Sequence of chain 1.A:
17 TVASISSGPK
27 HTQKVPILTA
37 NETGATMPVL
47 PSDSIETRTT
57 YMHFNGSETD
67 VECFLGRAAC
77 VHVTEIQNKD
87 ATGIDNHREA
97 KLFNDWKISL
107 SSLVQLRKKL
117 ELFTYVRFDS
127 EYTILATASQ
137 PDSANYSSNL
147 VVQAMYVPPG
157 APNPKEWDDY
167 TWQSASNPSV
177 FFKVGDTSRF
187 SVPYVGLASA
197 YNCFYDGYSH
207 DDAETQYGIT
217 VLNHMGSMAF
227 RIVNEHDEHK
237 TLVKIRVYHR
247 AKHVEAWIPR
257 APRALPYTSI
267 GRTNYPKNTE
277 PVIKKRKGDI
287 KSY

Binding-site contacts:
Ligand atom O1B contacts residue TYR128 of chain 1.A at 3.9 Å.
Ligand atom C4 contacts residue PHE186 of chain 1.A at 3.6 Å (hydrophobic).
Ligand atom C5C contacts residue ILE104 of chain 1.A at 3.5 Å (hydrophobic).
Ligand atom C31 contacts residue ALA150 of chain 1.A at 3.5 Å (hydrophobic).
Ligand atom C31 contacts residue SER175 of chain 1.A at 3.6 Å.
Ligand atom O1 contacts residue PHE186 of chain 1.A at 3.5 Å.
Ligand atom C5 contacts residue TYR152 of chain 1.A at 3.8 Å (hydrophobic).
Ligand atom C4C contacts residue TYR152 of chain 1.A at 3.8 Å (hydrophobic).
Ligand atom C5B contacts residue LEU106 of chain 1.A at 3.7 Å (hydrophobic).
Ligand atom C4 contacts residue TYR152 of chain 1.A at 3.9 Å (hydrophobic).
Ligand atom C3C contacts residue TYR128 of chain 1.A at 3.9 Å (hydrophobic).
Ligand atom O1 contacts residue VAL188 of chain 1.A at 3.8 Å.
Ligand atom N2 contacts residue PHE186 of chain 1.A at 3.7 Å.
Ligand atom C3 contacts residue PRO174 of chain 1.A at 3.8 Å (hydrophobic).
Ligand atom C4C contacts residue ILE104 of chain 1.A at 3.7 Å (hydrophobic).
Ligand atom C2C contacts residue VAL188 of chain 1.A at 3.2 Å (hydrophobic).
Ligand atom C7C contacts residue TYR197 of chain 1.A at 3.8 Å (hydrophobic).
Ligand atom C6C contacts residue VAL191 of chain 1.A at 3.2 Å (hydrophobic).
Ligand atom C6C contacts residue MET221 of chain 1.A at 3.7 Å (hydrophobic).
Ligand atom C2B contacts residue MET221 of chain 1.A at 3.6 Å (hydrophobic).
Ligand atom O1B contacts residue ILE104 of chain 1.A at 3.8 Å.
Ligand atom C31 contacts residue PRO174 of chain 1.A at 3.4 Å (hydrophobic).
Ligand atom C31 contacts residue VAL176 of chain 1.A at 3.3 Å (hydrophobic).
Ligand atom C5C contacts residue TYR128 of chain 1.A at 3.5 Å (hydrophobic).
Ligand atom C5B contacts residue TYR197 of chain 1.A at 3.7 Å (hydrophobic).
Ligand atom O1 contacts residue ALA24 of chain 1.C at 3.6 Å.
Ligand atom C6B contacts residue TYR197 of chain 1.A at 3.6 Å (hydrophobic).
Ligand atom C5 contacts residue PHE186 of chain 1.A at 3.5 Å (hydrophobic).
Ligand atom C3C contacts residue VAL188 of chain 1.A at 3.3 Å (hydrophobic).
Ligand atom CM1 contacts residue SER107 of chain 1.A at 3.6 Å.
Ligand atom O1B contacts residue MET221 of chain 1.A at 3.4 Å.
Ligand atom O1 contacts residue TYR152 of chain 1.A at 3.9 Å.
Ligand atom N2 contacts residue ALA24 of chain 1.C at 3.4 Å.
Ligand atom C1C contacts residue TYR152 of chain 1.A at 4.0 Å (hydrophobic).
Ligand atom C7C contacts residue TYR128 of chain 1.A at 3.6 Å (hydrophobic).
Ligand atom C3 contacts residue PHE186 of chain 1.A at 3.8 Å (hydrophobic).
Ligand atom C4 contacts residue MET224 of chain 1.A at 3.8 Å (hydrophobic).
Ligand atom N2 contacts residue PRO174 of chain 1.A at 3.9 Å.
Ligand atom C3B contacts residue MET221 of chain 1.A at 4.0 Å (hydrophobic).
Ligand atom C1B contacts residue MET221 of chain 1.A at 4.0 Å (hydrophobic).

Sequence of chain 1.C:
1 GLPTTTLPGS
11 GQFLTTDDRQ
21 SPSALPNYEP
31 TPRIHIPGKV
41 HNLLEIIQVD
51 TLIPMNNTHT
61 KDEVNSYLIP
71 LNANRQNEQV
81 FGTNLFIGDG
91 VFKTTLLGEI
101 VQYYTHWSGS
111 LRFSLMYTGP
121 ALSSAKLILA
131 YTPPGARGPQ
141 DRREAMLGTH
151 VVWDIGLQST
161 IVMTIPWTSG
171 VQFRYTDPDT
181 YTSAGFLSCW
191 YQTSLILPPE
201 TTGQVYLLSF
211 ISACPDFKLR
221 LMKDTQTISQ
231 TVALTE

The small molecule below binds the protein below.
Small molecule (SMILES): Cc1cc(CCCCCCCOc2ccc(C3=N[C@@H](C)CO3)cc2)on1